The protein below binds the small molecule below.
Small molecule (SMILES): N[C@@]1(C(=O)O)CC[C@@H](C(=O)O)C1

Binding-site contacts:
Ligand atom CB1 contacts residue SER125 of chain 1.A at 3.4 Å.
Ligand atom CE contacts residue ARG40 of chain 1.A at 3.5 Å.
Ligand atom OXT contacts residue TYR198 of chain 1.A at 3.6 Å.
Ligand atom CE contacts residue LYS365 of chain 1.A at 3.8 Å.
Ligand atom OZ2 contacts residue ALA148 of chain 1.A at 3.8 Å.
Ligand atom N contacts residue ASP277 of chain 1.A at 2.7 Å (salt-bridge).
Ligand atom CA contacts residue ASP277 of chain 1.A at 3.5 Å.
Ligand atom C contacts residue SER127 of chain 1.A at 3.5 Å.
Ligand atom OZ2 contacts residue ARG44 of chain 1.A at 2.9 Å (salt-bridge).
Ligand atom CB1 contacts residue ASP277 of chain 1.A at 3.8 Å.
Ligand atom CA contacts residue ALA148 of chain 1.A at 3.5 Å (hydrophobic).
Ligand atom O contacts residue SER149 of chain 1.A at 3.2 Å.
Ligand atom O contacts residue TYR198 of chain 1.A at 3.4 Å.
Ligand atom CG2 contacts residue ARG40 of chain 1.A at 3.5 Å.
Ligand atom N contacts residue ALA148 of chain 1.A at 3.0 Å (h-bond).
Ligand atom OZ2 contacts residue ARG40 of chain 1.A at 3.8 Å.
Ligand atom CA contacts residue TYR198 of chain 1.A at 3.8 Å (hydrophobic).
Ligand atom CA contacts residue THR150 of chain 1.A at 3.9 Å.
Ligand atom N contacts residue TYR198 of chain 1.A at 3.7 Å.
Ligand atom CE contacts residue ARG44 of chain 1.A at 3.4 Å.
Ligand atom CG2 contacts residue ASP277 of chain 1.A at 3.5 Å.
Ligand atom O contacts residue THR150 of chain 1.A at 2.8 Å (h-bond).
Ligand atom O contacts residue ALA148 of chain 1.A at 3.6 Å.
Ligand atom C contacts residue SER125 of chain 1.A at 3.6 Å.
Ligand atom C contacts residue THR150 of chain 1.A at 3.9 Å.
Ligand atom OXT contacts residue TYR126 of chain 1.A at 3.4 Å.
Ligand atom CB2 contacts residue TYR198 of chain 1.A at 3.5 Å (hydrophobic).
Ligand atom OXT contacts residue SER127 of chain 1.A at 3.1 Å (h-bond).
Ligand atom C contacts residue TYR198 of chain 1.A at 3.5 Å (hydrophobic).
Ligand atom CB1 contacts residue ALA148 of chain 1.A at 3.0 Å (hydrophobic).
Ligand atom OZ1 contacts residue ARG44 of chain 1.A at 2.7 Å (salt-bridge).
Ligand atom CG2 contacts residue GLY278 of chain 1.A at 3.8 Å.
Ligand atom OXT contacts residue SER125 of chain 1.A at 3.6 Å.
Ligand atom OZ1 contacts residue ARG40 of chain 1.A at 3.1 Å.
Ligand atom CB2 contacts residue ASP277 of chain 1.A at 3.4 Å.
Ligand atom O contacts residue SER127 of chain 1.A at 2.5 Å (h-bond).
Ligand atom CB2 contacts residue GLY278 of chain 1.A at 3.9 Å.
Ligand atom N contacts residue THR150 of chain 1.A at 2.8 Å (h-bond).
Ligand atom C contacts residue ALA148 of chain 1.A at 3.9 Å (hydrophobic).
Ligand atom OZ2 contacts residue LYS365 of chain 1.A at 2.7 Å (salt-bridge).

Sequence of chain 1.A:
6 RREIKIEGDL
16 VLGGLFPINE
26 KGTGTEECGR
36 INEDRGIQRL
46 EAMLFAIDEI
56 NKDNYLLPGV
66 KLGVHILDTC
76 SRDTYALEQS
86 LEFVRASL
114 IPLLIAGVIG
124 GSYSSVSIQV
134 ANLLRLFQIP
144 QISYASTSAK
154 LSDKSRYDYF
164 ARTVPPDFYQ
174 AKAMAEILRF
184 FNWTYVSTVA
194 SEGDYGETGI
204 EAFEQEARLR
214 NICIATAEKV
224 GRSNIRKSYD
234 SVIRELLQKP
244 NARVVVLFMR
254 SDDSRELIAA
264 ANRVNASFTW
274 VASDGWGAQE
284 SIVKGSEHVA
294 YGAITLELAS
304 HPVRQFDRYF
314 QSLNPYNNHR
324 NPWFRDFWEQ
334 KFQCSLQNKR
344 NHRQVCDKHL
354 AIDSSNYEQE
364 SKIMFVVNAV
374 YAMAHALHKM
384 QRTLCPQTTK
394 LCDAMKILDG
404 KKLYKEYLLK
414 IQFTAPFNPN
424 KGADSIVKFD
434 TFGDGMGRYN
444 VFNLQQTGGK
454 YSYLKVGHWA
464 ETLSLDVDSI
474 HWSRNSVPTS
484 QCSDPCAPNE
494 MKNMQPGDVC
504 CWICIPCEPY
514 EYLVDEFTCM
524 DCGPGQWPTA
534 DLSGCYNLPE